Sequence of chain 1.A:
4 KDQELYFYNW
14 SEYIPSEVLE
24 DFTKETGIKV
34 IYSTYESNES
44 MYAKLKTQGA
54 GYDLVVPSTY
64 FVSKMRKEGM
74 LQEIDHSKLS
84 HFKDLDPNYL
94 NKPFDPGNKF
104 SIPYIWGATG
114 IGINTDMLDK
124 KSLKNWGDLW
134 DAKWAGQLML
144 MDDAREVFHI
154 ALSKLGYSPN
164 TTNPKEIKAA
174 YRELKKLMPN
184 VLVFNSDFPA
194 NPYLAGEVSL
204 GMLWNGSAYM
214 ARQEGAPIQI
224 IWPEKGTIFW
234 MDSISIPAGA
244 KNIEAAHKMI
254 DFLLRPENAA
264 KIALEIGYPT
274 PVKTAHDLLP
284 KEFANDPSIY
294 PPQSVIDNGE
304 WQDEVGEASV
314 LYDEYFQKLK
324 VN

Binding-site contacts:
Ligand atom C2 contacts residue TRP13 of chain 1.A at 3.5 Å (hydrophobic).
Ligand atom C3 contacts residue ASP235 of chain 1.A at 3.4 Å.
Ligand atom C4 contacts residue TRP233 of chain 1.A at 3.6 Å (hydrophobic).
Ligand atom C5 contacts residue SER61 of chain 1.A at 3.9 Å.
Ligand atom C3 contacts residue TYR16 of chain 1.A at 3.4 Å (hydrophobic).
Ligand atom C1 contacts residue TRP207 of chain 1.A at 3.5 Å (hydrophobic).
Ligand atom N1 contacts residue TRP207 of chain 1.A at 3.5 Å.
Ligand atom N3 contacts residue TYR63 of chain 1.A at 3.0 Å (h-bond).
Ligand atom C4 contacts residue SER61 of chain 1.A at 3.4 Å.
Ligand atom N3 contacts residue GLN305 of chain 1.A at 2.8 Å (h-bond).
Ligand atom C3 contacts residue TRP207 of chain 1.A at 3.7 Å (hydrophobic).
Ligand atom C5 contacts residue TRP13 of chain 1.A at 3.7 Å (hydrophobic).
Ligand atom C2 contacts residue TYR16 of chain 1.A at 3.2 Å (hydrophobic).
Ligand atom N3 contacts residue ASP146 of chain 1.A at 2.9 Å (salt-bridge).
Ligand atom C6 contacts residue GLN305 of chain 1.A at 3.3 Å.
Ligand atom C3 contacts residue TRP233 of chain 1.A at 3.5 Å (hydrophobic).
Ligand atom N1 contacts residue TYR271 of chain 1.A at 3.9 Å.
Ligand atom C6 contacts residue TYR63 of chain 1.A at 3.4 Å (hydrophobic).
Ligand atom C6 contacts residue ASP146 of chain 1.A at 3.9 Å.
Ligand atom C1 contacts residue GLU15 of chain 1.A at 3.4 Å.
Ligand atom N2 contacts residue TRP13 of chain 1.A at 3.3 Å.
Ligand atom C3 contacts residue TRP13 of chain 1.A at 4.0 Å (hydrophobic).
Ligand atom C5 contacts residue GLU149 of chain 1.A at 3.5 Å.
Ligand atom C4 contacts residue ASP235 of chain 1.A at 3.2 Å.
Ligand atom C2 contacts residue TRP207 of chain 1.A at 3.9 Å (hydrophobic).
Ligand atom C6 contacts residue TRP233 of chain 1.A at 3.8 Å (hydrophobic).
Ligand atom C6 contacts residue SER61 of chain 1.A at 3.6 Å.
Ligand atom N2 contacts residue ASP235 of chain 1.A at 2.7 Å (salt-bridge).
Ligand atom C2 contacts residue ASP235 of chain 1.A at 3.7 Å.
Ligand atom N3 contacts residue GLU149 of chain 1.A at 2.7 Å (salt-bridge).
Ligand atom C1 contacts residue TYR271 of chain 1.A at 3.4 Å (hydrophobic).
Ligand atom C4 contacts residue TRP13 of chain 1.A at 3.7 Å (hydrophobic).
Ligand atom C1 contacts residue TYR16 of chain 1.A at 3.5 Å (hydrophobic).
Ligand atom C6 contacts residue GLU149 of chain 1.A at 3.4 Å.
Ligand atom N1 contacts residue SER14 of chain 1.A at 3.0 Å (h-bond).
Ligand atom N1 contacts residue TYR16 of chain 1.A at 3.7 Å.
Ligand atom N1 contacts residue GLU15 of chain 1.A at 2.7 Å (salt-bridge).
Ligand atom N2 contacts residue TYR16 of chain 1.A at 3.9 Å.
Ligand atom C5 contacts residue TRP207 of chain 1.A at 4.1 Å (hydrophobic).
Ligand atom C5 contacts residue ASP146 of chain 1.A at 4.0 Å.

This protein binds this small molecule.
Small molecule (SMILES): NCCCNCCCN